The protein below binds the small molecule below.
Small molecule (SMILES): CC(=O)N[C@@H]1[C@@H](O)[C@H](O)[C@@H](CO)O[C@H]1O

Sequence of chain 1.D:
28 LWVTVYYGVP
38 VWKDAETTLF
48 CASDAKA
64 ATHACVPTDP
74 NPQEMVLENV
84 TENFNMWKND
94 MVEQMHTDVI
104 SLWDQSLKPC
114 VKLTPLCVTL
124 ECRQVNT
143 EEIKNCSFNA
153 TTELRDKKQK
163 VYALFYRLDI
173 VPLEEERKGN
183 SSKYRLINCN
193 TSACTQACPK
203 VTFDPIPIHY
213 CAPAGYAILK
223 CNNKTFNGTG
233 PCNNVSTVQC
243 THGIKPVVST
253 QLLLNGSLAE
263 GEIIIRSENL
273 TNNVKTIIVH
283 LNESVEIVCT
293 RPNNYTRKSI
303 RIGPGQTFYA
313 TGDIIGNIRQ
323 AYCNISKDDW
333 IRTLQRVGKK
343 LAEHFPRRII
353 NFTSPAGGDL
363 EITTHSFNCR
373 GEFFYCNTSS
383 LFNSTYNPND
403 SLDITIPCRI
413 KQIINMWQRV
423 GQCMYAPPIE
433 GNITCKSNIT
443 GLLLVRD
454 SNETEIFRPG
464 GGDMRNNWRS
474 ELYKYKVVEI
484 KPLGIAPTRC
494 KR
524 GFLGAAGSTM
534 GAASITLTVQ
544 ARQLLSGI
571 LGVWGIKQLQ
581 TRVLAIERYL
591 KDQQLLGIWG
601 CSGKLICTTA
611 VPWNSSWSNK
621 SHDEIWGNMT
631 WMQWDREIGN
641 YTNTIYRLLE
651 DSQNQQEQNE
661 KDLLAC

Binding-site contacts:
Ligand atom C8 contacts residue NAG1 of chain 1.FA at 3.5 Å.
Ligand atom C1 contacts residue SER286 of chain 1.D at 3.9 Å.
Ligand atom C5 contacts residue ASN440 of chain 1.D at 3.7 Å.
Ligand atom C6 contacts residue SER286 of chain 1.D at 4.2 Å.
Ligand atom C3 contacts residue ASN440 of chain 1.D at 3.7 Å.
Ligand atom C8 contacts residue ASN440 of chain 1.D at 4.0 Å.
Ligand atom C8 contacts residue ASN257 of chain 1.D at 3.5 Å.
Ligand atom C7 contacts residue ASN257 of chain 1.D at 4.4 Å.
Ligand atom C2 contacts residue ASN440 of chain 1.D at 2.4 Å.
Ligand atom C1 contacts residue ASN440 of chain 1.D at 1.5 Å.
Ligand atom O5 contacts residue SER286 of chain 1.D at 3.1 Å (h-bond).
Ligand atom O7 contacts residue ASN440 of chain 1.D at 3.4 Å (h-bond).
Ligand atom O5 contacts residue ASN440 of chain 1.D at 2.4 Å (h-bond).
Ligand atom N2 contacts residue ASN440 of chain 1.D at 2.8 Å (h-bond).
Ligand atom C5 contacts residue SER286 of chain 1.D at 4.2 Å.
Ligand atom C7 contacts residue ASN440 of chain 1.D at 3.2 Å.
Ligand atom C4 contacts residue ASN440 of chain 1.D at 4.2 Å.